The small molecule below binds the protein below.
Small molecule (SMILES): CC(=O)N[C@H]1[C@H](O[C@H]2[C@H](O)[C@@H](NC(C)=O)CO[C@@H]2CO)O[C@H](CO)[C@@H](O)[C@@H]1O

Sequence of chain 2.A:
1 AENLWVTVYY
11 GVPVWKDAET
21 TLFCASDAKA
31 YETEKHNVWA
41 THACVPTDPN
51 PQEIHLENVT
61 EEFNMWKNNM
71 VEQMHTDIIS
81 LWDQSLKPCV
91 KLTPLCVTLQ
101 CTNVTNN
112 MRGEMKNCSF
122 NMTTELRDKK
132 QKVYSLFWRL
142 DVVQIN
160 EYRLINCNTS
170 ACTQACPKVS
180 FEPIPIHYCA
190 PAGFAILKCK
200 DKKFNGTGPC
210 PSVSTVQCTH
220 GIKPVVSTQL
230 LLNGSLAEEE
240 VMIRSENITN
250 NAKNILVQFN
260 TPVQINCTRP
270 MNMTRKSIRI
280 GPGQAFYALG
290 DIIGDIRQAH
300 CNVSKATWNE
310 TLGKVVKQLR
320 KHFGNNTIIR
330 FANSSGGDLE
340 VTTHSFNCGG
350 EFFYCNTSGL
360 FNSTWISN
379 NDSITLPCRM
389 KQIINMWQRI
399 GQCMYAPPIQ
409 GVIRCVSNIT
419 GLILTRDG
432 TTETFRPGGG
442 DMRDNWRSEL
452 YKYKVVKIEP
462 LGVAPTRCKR

Binding-site contacts:
Ligand atom C8 contacts residue THR98 of chain 2.A at 3.3 Å.
Ligand atom O7 contacts residue LYS133 of chain 2.A at 4.3 Å.
Ligand atom C5 contacts residue ASN122 of chain 2.A at 3.7 Å.
Ligand atom C7 contacts residue GLN100 of chain 2.A at 4.4 Å.
Ligand atom O5 contacts residue ASN122 of chain 2.A at 2.4 Å (h-bond).
Ligand atom C8 contacts residue ASN122 of chain 2.A at 3.7 Å.
Ligand atom C4 contacts residue ASN122 of chain 2.A at 4.2 Å.
Ligand atom C2 contacts residue ASN122 of chain 2.A at 2.5 Å.
Ligand atom O7 contacts residue ASN122 of chain 2.A at 4.4 Å.
Ligand atom C5 contacts residue LYS131 of chain 2.A at 4.3 Å.
Ligand atom O6 contacts residue LYS131 of chain 2.A at 2.4 Å (salt-bridge).
Ligand atom O7 contacts residue PHE121 of chain 2.A at 4.4 Å.
Ligand atom O7 contacts residue THR98 of chain 2.A at 4.4 Å.
Ligand atom C1 contacts residue ASN122 of chain 2.A at 1.4 Å.
Ligand atom O7 contacts residue GLN100 of chain 2.A at 3.4 Å.
Ligand atom N2 contacts residue LYS133 of chain 2.A at 4.0 Å.
Ligand atom C7 contacts residue ASN122 of chain 2.A at 3.5 Å.
Ligand atom C3 contacts residue ASN122 of chain 2.A at 3.8 Å.
Ligand atom N2 contacts residue ASN122 of chain 2.A at 2.9 Å (h-bond).
Ligand atom C6 contacts residue LYS131 of chain 2.A at 3.5 Å.
Ligand atom O7 contacts residue SER120 of chain 2.A at 4.3 Å.
Ligand atom O5 contacts residue LYS131 of chain 2.A at 4.1 Å.
Ligand atom C7 contacts residue THR98 of chain 2.A at 4.5 Å.